Binding-site contacts:
Ligand atom N3 contacts residue PRO419 of chain 1.T at 4.3 Å.
Ligand atom N7 contacts residue SER632 of chain 1.T at 3.8 Å.
Ligand atom C2 contacts residue GLY639 of chain 1.T at 3.7 Å.
Ligand atom N6 contacts residue PRO631 of chain 1.T at 3.9 Å.
Ligand atom O4' contacts residue PRO631 of chain 1.T at 3.8 Å.
Ligand atom O5' contacts residue PHE629 of chain 1.T at 4.2 Å.
Ligand atom O2P contacts residue PRO631 of chain 1.T at 3.8 Å.
Ligand atom C6 contacts residue VAL418 of chain 1.T at 3.8 Å (hydrophobic).
Ligand atom N6 contacts residue GLY639 of chain 1.T at 2.8 Å (h-bond).
Ligand atom C6 contacts residue PRO419 of chain 1.T at 4.4 Å (hydrophobic).
Ligand atom N7 contacts residue HIS630 of chain 1.T at 4.1 Å.
Ligand atom N9 contacts residue HIS630 of chain 1.T at 4.2 Å.
Ligand atom N1 contacts residue PRO631 of chain 1.T at 4.2 Å.
Ligand atom C6 contacts residue GLY639 of chain 1.T at 3.7 Å.
Ligand atom O2P contacts residue HIS628 of chain 1.T at 4.3 Å.
Ligand atom N7 contacts residue PRO419 of chain 1.T at 4.4 Å.
Ligand atom C5 contacts residue SER632 of chain 1.T at 4.3 Å.
Ligand atom N1 contacts residue VAL418 of chain 1.T at 3.8 Å.
Ligand atom C6 contacts residue PRO631 of chain 1.T at 4.0 Å (hydrophobic).
Ligand atom N6 contacts residue SER632 of chain 1.T at 3.9 Å.
Ligand atom C2' contacts residue PRO419 of chain 1.T at 4.0 Å (hydrophobic).
Ligand atom N9 contacts residue PRO419 of chain 1.T at 4.2 Å.
Ligand atom N6 contacts residue PHE638 of chain 1.T at 3.8 Å.
Ligand atom C1' contacts residue HIS630 of chain 1.T at 4.0 Å.
Ligand atom C5 contacts residue PRO419 of chain 1.T at 4.2 Å (hydrophobic).
Ligand atom C6 contacts residue SER632 of chain 1.T at 4.3 Å.
Ligand atom O4' contacts residue HIS630 of chain 1.T at 4.4 Å.
Ligand atom N1 contacts residue ILE622 of chain 1.T at 4.4 Å.
Ligand atom C8 contacts residue PRO419 of chain 1.T at 4.3 Å (hydrophobic).
Ligand atom N7 contacts residue ASP609 of chain 1.T at 4.5 Å.
Ligand atom O2P contacts residue PHE629 of chain 1.T at 4.0 Å.
Ligand atom C8 contacts residue HIS630 of chain 1.T at 3.4 Å.
Ligand atom C5 contacts residue PRO631 of chain 1.T at 4.4 Å (hydrophobic).
Ligand atom C2 contacts residue PRO419 of chain 1.T at 4.4 Å (hydrophobic).
Ligand atom N6 contacts residue VAL418 of chain 1.T at 3.6 Å.
Ligand atom N1 contacts residue GLY639 of chain 1.T at 2.9 Å (h-bond).
Ligand atom O5' contacts residue PRO631 of chain 1.T at 4.1 Å.
Ligand atom N6 contacts residue PRO633 of chain 1.T at 4.1 Å.
Ligand atom N6 contacts residue GLY637 of chain 1.T at 4.0 Å.
Ligand atom C4 contacts residue PRO419 of chain 1.T at 4.2 Å (hydrophobic).

Sequence of chain 1.T:
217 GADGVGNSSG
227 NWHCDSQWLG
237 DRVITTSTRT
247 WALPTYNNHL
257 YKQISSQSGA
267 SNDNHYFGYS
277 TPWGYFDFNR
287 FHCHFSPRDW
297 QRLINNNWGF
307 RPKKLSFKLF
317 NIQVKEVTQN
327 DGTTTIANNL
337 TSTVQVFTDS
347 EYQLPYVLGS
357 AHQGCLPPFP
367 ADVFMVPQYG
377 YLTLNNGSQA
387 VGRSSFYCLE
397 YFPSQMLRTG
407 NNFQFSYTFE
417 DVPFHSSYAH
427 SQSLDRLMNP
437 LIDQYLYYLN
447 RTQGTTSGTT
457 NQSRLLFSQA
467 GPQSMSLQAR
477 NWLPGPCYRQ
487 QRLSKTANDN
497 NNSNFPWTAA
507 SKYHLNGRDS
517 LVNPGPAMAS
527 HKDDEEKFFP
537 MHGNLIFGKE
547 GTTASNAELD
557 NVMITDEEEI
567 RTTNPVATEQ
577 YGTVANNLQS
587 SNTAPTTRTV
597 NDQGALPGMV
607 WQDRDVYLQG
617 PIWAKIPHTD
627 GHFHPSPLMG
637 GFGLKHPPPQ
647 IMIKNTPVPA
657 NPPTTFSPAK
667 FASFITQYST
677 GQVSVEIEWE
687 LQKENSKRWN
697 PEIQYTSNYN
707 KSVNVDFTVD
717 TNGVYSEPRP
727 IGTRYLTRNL

A protein and the small-molecule ligand that binds it are described below.
Small molecule (SMILES): Nc1ncnc2c1ncn2[C@H]1C[C@H](O)[C@@H](COP(=O)(O)O)O1